Binding-site contacts:
Ligand atom N1 contacts residue GLU171 of chain 19.A at 3.3 Å (salt-bridge).
Ligand atom C3 contacts residue MN1 of chain 21.B at 3.2 Å.
Ligand atom C5 contacts residue HIS71 of chain 8.A at 3.2 Å.
Ligand atom C5 contacts residue HIS168 of chain 19.A at 3.8 Å.
Ligand atom O13 contacts residue HIS72 of chain 8.A at 3.2 Å (h-bond).
Ligand atom O13 contacts residue HIS45 of chain 19.A at 3.1 Å (h-bond).
Ligand atom O11 contacts residue ARG97 of chain 21.A at 2.9 Å (salt-bridge).
Ligand atom C7 contacts residue MN1 of chain 21.C at 3.3 Å.
Ligand atom P9 contacts residue SER197 of chain 21.A at 3.7 Å.
Ligand atom O13 contacts residue MN1 of chain 21.C at 2.3 Å.
Ligand atom O11 contacts residue LYS175 of chain 19.A at 2.7 Å (salt-bridge).
Ligand atom C6 contacts residue GLU19 of chain 8.A at 3.5 Å.
Ligand atom N4 contacts residue GLU75 of chain 8.A at 3.0 Å (salt-bridge).
Ligand atom O12 contacts residue LYS199 of chain 21.A at 2.7 Å (salt-bridge).
Ligand atom N1 contacts residue HIS167 of chain 19.A at 3.3 Å (h-bond).
Ligand atom C8 contacts residue SER198 of chain 21.A at 3.8 Å.
Ligand atom N1 contacts residue MN1 of chain 21.C at 2.3 Å.
Ligand atom C7 contacts residue GLU19 of chain 8.A at 3.5 Å.
Ligand atom O12 contacts residue ARG119 of chain 21.A at 2.8 Å (salt-bridge).
Ligand atom C5 contacts residue HIS72 of chain 8.A at 3.8 Å.
Ligand atom N4 contacts residue MN1 of chain 21.B at 2.2 Å.
Ligand atom O11 contacts residue ARG119 of chain 21.A at 3.0 Å (salt-bridge).
Ligand atom C3 contacts residue GLU75 of chain 8.A at 3.2 Å.
Ligand atom N4 contacts residue HIS168 of chain 19.A at 3.4 Å (h-bond).
Ligand atom P9 contacts residue ARG97 of chain 21.A at 3.7 Å.
Ligand atom C5 contacts residue HIS167 of chain 19.A at 3.4 Å.
Ligand atom N2 contacts residue MN1 of chain 21.C at 3.4 Å.
Ligand atom C6 contacts residue MN1 of chain 21.C at 3.7 Å.
Ligand atom O13 contacts residue GLU171 of chain 19.A at 3.2 Å (salt-bridge).
Ligand atom C5 contacts residue MN1 of chain 21.C at 3.3 Å.
Ligand atom C5 contacts residue MN1 of chain 21.B at 3.3 Å.
Ligand atom O10 contacts residue SER197 of chain 21.A at 2.6 Å (h-bond).
Ligand atom C8 contacts residue GLU19 of chain 8.A at 3.6 Å.
Ligand atom N4 contacts residue HIS71 of chain 8.A at 3.0 Å (h-bond).
Ligand atom O10 contacts residue ARG97 of chain 21.A at 2.8 Å (salt-bridge).
Ligand atom N2 contacts residue HIS72 of chain 8.A at 3.7 Å.
Ligand atom N1 contacts residue HIS72 of chain 8.A at 3.1 Å (h-bond).
Ligand atom C8 contacts residue GLU171 of chain 19.A at 3.6 Å.
Ligand atom O13 contacts residue GLU19 of chain 8.A at 2.8 Å (salt-bridge).
Ligand atom C7 contacts residue GLU171 of chain 19.A at 3.1 Å.

Sequence of chain 8.A:
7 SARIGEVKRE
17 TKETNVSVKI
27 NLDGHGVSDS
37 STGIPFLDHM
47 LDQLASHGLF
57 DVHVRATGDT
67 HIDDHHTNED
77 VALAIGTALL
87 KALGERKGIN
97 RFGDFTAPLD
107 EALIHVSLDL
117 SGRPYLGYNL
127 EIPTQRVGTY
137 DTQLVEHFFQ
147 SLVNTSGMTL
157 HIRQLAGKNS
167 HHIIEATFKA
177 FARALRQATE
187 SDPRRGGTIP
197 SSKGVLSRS

The small molecule below binds the protein below.
Small molecule (SMILES): O=P(O)(O)C[C@H](O)Cn1cncn1

Sequence of chain 21.A:
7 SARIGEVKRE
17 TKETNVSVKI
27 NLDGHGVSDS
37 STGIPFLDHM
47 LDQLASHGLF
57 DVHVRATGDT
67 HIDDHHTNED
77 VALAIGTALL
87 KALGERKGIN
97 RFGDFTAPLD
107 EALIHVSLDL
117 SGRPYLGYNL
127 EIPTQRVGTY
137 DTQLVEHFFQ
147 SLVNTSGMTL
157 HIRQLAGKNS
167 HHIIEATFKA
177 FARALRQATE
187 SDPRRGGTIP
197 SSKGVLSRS

Sequence of chain 19.A:
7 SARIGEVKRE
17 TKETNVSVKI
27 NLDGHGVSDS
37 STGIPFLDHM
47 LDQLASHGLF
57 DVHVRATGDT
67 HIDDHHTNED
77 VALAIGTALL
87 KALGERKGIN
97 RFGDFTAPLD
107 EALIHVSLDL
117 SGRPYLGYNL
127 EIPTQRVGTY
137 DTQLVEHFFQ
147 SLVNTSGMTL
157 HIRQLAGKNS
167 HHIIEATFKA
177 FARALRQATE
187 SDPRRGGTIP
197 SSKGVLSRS